Sequence of chain 1.A:
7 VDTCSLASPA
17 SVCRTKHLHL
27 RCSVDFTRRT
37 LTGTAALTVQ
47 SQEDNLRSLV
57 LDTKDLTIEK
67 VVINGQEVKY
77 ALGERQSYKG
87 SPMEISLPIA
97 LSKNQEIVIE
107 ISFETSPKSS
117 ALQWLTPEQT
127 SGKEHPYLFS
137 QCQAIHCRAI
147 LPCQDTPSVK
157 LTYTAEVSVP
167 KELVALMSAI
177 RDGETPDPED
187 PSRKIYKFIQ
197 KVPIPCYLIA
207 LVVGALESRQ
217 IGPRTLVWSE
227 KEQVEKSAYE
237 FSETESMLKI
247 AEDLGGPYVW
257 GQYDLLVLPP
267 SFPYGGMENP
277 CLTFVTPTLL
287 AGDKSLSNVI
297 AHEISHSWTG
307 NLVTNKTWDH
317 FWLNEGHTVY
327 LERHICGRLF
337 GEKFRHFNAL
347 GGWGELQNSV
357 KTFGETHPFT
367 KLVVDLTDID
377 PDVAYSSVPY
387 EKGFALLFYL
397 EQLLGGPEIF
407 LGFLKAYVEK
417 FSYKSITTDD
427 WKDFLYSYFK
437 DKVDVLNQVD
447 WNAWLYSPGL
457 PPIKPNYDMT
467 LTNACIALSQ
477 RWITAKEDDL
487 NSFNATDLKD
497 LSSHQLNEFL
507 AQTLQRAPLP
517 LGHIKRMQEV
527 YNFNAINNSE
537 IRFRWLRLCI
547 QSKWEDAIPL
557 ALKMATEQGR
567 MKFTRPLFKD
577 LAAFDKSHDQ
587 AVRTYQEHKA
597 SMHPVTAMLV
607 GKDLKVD

Binding-site contacts:
Ligand atom C11 contacts residue TYR381 of chain 1.A at 3.8 Å (hydrophobic).
Ligand atom N13 contacts residue GLU321 of chain 1.A at 3.5 Å (salt-bridge).
Ligand atom C9 contacts residue TYR270 of chain 1.A at 3.8 Å (hydrophobic).
Ligand atom N13 contacts residue GLU274 of chain 1.A at 2.6 Å (salt-bridge).
Ligand atom C3 contacts residue GLN139 of chain 1.A at 3.4 Å.
Ligand atom C8 contacts residue PHE317 of chain 1.A at 3.3 Å (hydrophobic).
Ligand atom C15 contacts residue GLU274 of chain 1.A at 3.1 Å.
Ligand atom C7 contacts residue GLN139 of chain 1.A at 3.9 Å.
Ligand atom C10 contacts residue ALA140 of chain 1.A at 3.8 Å (hydrophobic).
Ligand atom N1 contacts residue GLN139 of chain 1.A at 3.2 Å (h-bond).
Ligand atom C15 contacts residue MET273 of chain 1.A at 3.5 Å (hydrophobic).
Ligand atom N5 contacts residue GLN139 of chain 1.A at 3.3 Å (h-bond).
Ligand atom C12 contacts residue PHE317 of chain 1.A at 3.4 Å (hydrophobic).
Ligand atom C3 contacts residue TYR381 of chain 1.A at 3.9 Å (hydrophobic).
Ligand atom O14 contacts residue PRO377 of chain 1.A at 3.2 Å.
Ligand atom C15 contacts residue GLN139 of chain 1.A at 3.4 Å.
Ligand atom N2 contacts residue TYR270 of chain 1.A at 3.3 Å.
Ligand atom C8 contacts residue TYR381 of chain 1.A at 3.7 Å (hydrophobic).
Ligand atom C7 contacts residue GLY272 of chain 1.A at 3.5 Å.
Ligand atom C9 contacts residue ASP378 of chain 1.A at 3.8 Å.
Ligand atom N4 contacts residue GLN137 of chain 1.A at 3.3 Å (h-bond).
Ligand atom C8 contacts residue GLN139 of chain 1.A at 3.6 Å.
Ligand atom C7 contacts residue TYR386 of chain 1.A at 3.9 Å (hydrophobic).
Ligand atom C6 contacts residue TYR381 of chain 1.A at 3.5 Å (hydrophobic).
Ligand atom N13 contacts residue ZN1 of chain 1.B at 3.8 Å.
Ligand atom C3 contacts residue TYR270 of chain 1.A at 3.9 Å (hydrophobic).
Ligand atom C11 contacts residue ASP378 of chain 1.A at 3.8 Å.
Ligand atom C6 contacts residue GLN139 of chain 1.A at 3.9 Å.
Ligand atom C9 contacts residue TYR381 of chain 1.A at 3.6 Å (hydrophobic).
Ligand atom N4 contacts residue TYR270 of chain 1.A at 3.3 Å.
Ligand atom N4 contacts residue GLN139 of chain 1.A at 3.5 Å (h-bond).
Ligand atom N13 contacts residue MET273 of chain 1.A at 3.8 Å.
Ligand atom C11 contacts residue PRO377 of chain 1.A at 3.6 Å (hydrophobic).
Ligand atom N5 contacts residue TYR270 of chain 1.A at 3.8 Å.
Ligand atom N13 contacts residue GLN139 of chain 1.A at 2.7 Å (h-bond).
Ligand atom N1 contacts residue TYR381 of chain 1.A at 3.4 Å.
Ligand atom C15 contacts residue GLY272 of chain 1.A at 3.2 Å.
Ligand atom N2 contacts residue GLN137 of chain 1.A at 3.4 Å (h-bond).
Ligand atom N2 contacts residue GLN139 of chain 1.A at 3.5 Å (h-bond).
Ligand atom C10 contacts residue PRO377 of chain 1.A at 3.9 Å (hydrophobic).

A protein and the small-molecule ligand that binds it are described below.
Small molecule (SMILES): COc1ccc(-c2nnn(CCN)n2)cc1